A small-molecule ligand and the protein it binds are described below.
Small molecule (SMILES): CC(=O)N[C@H]1[C@H](O[C@H]2[C@H](O)[C@@H](NC(C)=O)CO[C@@H]2CO)O[C@H](CO)[C@@H](O)[C@@H]1O

Sequence of chain 1.A:
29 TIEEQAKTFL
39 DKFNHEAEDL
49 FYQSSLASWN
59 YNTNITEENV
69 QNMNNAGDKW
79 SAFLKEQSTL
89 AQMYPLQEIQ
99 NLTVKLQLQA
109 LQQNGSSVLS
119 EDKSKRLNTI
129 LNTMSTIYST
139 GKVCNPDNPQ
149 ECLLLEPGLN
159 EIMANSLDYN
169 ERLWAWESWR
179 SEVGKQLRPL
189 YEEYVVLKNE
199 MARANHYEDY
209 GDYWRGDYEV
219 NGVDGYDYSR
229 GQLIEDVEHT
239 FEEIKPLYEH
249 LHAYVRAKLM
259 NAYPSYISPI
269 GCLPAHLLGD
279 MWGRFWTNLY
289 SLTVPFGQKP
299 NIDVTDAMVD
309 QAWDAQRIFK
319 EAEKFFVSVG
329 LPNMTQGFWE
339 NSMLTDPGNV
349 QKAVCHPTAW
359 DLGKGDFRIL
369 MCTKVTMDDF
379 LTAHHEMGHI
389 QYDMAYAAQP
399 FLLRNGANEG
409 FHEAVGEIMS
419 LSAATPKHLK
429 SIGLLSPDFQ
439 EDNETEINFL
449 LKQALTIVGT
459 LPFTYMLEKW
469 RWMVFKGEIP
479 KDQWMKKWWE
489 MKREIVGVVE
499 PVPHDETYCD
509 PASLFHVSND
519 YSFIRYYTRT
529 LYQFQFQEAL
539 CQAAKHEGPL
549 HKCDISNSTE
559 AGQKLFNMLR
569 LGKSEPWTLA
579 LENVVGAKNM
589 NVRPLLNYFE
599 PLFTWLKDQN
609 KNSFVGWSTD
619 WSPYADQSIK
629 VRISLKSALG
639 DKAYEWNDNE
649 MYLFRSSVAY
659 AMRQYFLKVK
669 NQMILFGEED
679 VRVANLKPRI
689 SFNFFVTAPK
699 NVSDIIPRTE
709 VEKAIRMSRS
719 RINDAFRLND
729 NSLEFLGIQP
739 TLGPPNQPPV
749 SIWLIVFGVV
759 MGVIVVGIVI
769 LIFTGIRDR

Binding-site contacts:
Ligand atom C2 contacts residue ASN168 of chain 1.A at 4.5 Å.
Ligand atom C3 contacts residue ASN699 of chain 1.A at 3.8 Å.
Ligand atom C5 contacts residue ASN699 of chain 1.A at 3.6 Å.
Ligand atom O7 contacts residue ASN168 of chain 1.A at 4.2 Å.
Ligand atom O6 contacts residue ASP702 of chain 1.A at 3.9 Å.
Ligand atom C7 contacts residue ASN699 of chain 1.A at 3.8 Å.
Ligand atom C1 contacts residue SER701 of chain 1.A at 4.2 Å.
Ligand atom C2 contacts residue ASN699 of chain 1.A at 2.4 Å.
Ligand atom C7 contacts residue ASN168 of chain 1.A at 4.5 Å.
Ligand atom C1 contacts residue ASN699 of chain 1.A at 1.4 Å.
Ligand atom C6 contacts residue SER701 of chain 1.A at 4.4 Å.
Ligand atom C5 contacts residue SER701 of chain 1.A at 4.4 Å.
Ligand atom C6 contacts residue ASP702 of chain 1.A at 4.4 Å.
Ligand atom O7 contacts residue ASN699 of chain 1.A at 4.2 Å.
Ligand atom C4 contacts residue ASN699 of chain 1.A at 4.2 Å.
Ligand atom C1 contacts residue ASP702 of chain 1.A at 3.8 Å.
Ligand atom C5 contacts residue ASP702 of chain 1.A at 4.4 Å.
Ligand atom O6 contacts residue SER701 of chain 1.A at 3.3 Å (h-bond).
Ligand atom O5 contacts residue ASN699 of chain 1.A at 2.3 Å (h-bond).
Ligand atom O5 contacts residue SER701 of chain 1.A at 4.4 Å.
Ligand atom O4 contacts residue ASN168 of chain 1.A at 3.6 Å.
Ligand atom N2 contacts residue ASN699 of chain 1.A at 2.8 Å (h-bond).
Ligand atom O5 contacts residue ASP702 of chain 1.A at 3.3 Å.